Sequence of chain 1.C:
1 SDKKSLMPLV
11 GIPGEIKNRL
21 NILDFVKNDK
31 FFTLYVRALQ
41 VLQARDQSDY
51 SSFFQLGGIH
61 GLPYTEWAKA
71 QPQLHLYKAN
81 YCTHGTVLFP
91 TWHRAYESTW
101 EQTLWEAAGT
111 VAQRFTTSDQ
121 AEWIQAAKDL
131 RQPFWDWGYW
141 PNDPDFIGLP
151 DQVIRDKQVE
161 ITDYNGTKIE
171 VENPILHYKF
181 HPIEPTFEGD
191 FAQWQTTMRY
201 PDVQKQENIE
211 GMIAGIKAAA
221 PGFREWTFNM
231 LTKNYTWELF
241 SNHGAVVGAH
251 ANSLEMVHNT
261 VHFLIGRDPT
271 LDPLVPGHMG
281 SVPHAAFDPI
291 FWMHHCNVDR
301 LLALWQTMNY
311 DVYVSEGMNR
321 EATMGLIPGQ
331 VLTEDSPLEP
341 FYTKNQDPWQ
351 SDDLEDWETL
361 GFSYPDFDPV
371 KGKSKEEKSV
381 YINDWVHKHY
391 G

Binding-site contacts:
Ligand atom CAE contacts residue VAL282 of chain 1.C at 3.9 Å (hydrophobic).
Ligand atom CB3 contacts residue VAL282 of chain 1.C at 4.1 Å (hydrophobic).
Ligand atom CA2 contacts residue HIS262 of chain 1.C at 3.9 Å.
Ligand atom CA5 contacts residue VAL282 of chain 1.C at 3.7 Å (hydrophobic).
Ligand atom CA2 contacts residue VAL282 of chain 1.C at 4.0 Å (hydrophobic).
Ligand atom CA2 contacts residue CU1 of chain 1.R at 3.8 Å.
Ligand atom CAE contacts residue ASN259 of chain 1.C at 3.7 Å.
Ligand atom CA3 contacts residue HIS84 of chain 1.C at 3.8 Å.
Ligand atom CA6 contacts residue VAL282 of chain 1.C at 3.6 Å (hydrophobic).
Ligand atom OA2 contacts residue VAL282 of chain 1.C at 4.3 Å.
Ligand atom CA1 contacts residue HIS262 of chain 1.C at 3.4 Å.
Ligand atom OA2 contacts residue HIS258 of chain 1.C at 4.0 Å.
Ligand atom OA2 contacts residue CU1 of chain 1.R at 3.4 Å.
Ligand atom CA1 contacts residue CU1 of chain 1.R at 4.2 Å.
Ligand atom CA5 contacts residue MET279 of chain 1.C at 4.4 Å (hydrophobic).
Ligand atom CA3 contacts residue HIS258 of chain 1.C at 3.5 Å.
Ligand atom CB3 contacts residue HIS258 of chain 1.C at 4.0 Å.
Ligand atom CA3 contacts residue VAL282 of chain 1.C at 4.1 Å (hydrophobic).
Ligand atom OA2 contacts residue CU1 of chain 1.Q at 3.0 Å.
Ligand atom OA1 contacts residue CU1 of chain 1.R at 4.1 Å.
Ligand atom OA1 contacts residue VAL282 of chain 1.C at 3.5 Å.
Ligand atom CA5 contacts residue HIS262 of chain 1.C at 4.1 Å.
Ligand atom CB3 contacts residue ASN259 of chain 1.C at 3.1 Å.
Ligand atom CA2 contacts residue HIS84 of chain 1.C at 3.8 Å.
Ligand atom CA1 contacts residue VAL282 of chain 1.C at 3.6 Å (hydrophobic).
Ligand atom CA2 contacts residue HIS258 of chain 1.C at 4.0 Å.
Ligand atom OA1 contacts residue HIS262 of chain 1.C at 3.1 Å.
Ligand atom OA2 contacts residue HIS60 of chain 1.C at 3.5 Å (h-bond).
Ligand atom CA6 contacts residue SER281 of chain 1.C at 4.1 Å.
Ligand atom OA2 contacts residue HIS84 of chain 1.C at 2.8 Å (h-bond).
Ligand atom OA1 contacts residue HIS60 of chain 1.C at 3.4 Å.
Ligand atom OA1 contacts residue ALA285 of chain 1.C at 3.3 Å.
Ligand atom OA2 contacts residue HIS262 of chain 1.C at 4.1 Å.
Ligand atom CA1 contacts residue ALA285 of chain 1.C at 4.3 Å (hydrophobic).
Ligand atom CA2 contacts residue HIS60 of chain 1.C at 4.4 Å.
Ligand atom CA6 contacts residue MET279 of chain 1.C at 3.8 Å (hydrophobic).
Ligand atom CA6 contacts residue HIS262 of chain 1.C at 3.5 Å.
Ligand atom CA1 contacts residue HIS60 of chain 1.C at 4.3 Å.
Ligand atom CA3 contacts residue ASN259 of chain 1.C at 3.7 Å.
Ligand atom CA2 contacts residue CU1 of chain 1.Q at 4.3 Å.

A small-molecule ligand and the protein it binds are described below.
Small molecule (SMILES): O=c1cccccc1O